Sequence of chain 3.A:
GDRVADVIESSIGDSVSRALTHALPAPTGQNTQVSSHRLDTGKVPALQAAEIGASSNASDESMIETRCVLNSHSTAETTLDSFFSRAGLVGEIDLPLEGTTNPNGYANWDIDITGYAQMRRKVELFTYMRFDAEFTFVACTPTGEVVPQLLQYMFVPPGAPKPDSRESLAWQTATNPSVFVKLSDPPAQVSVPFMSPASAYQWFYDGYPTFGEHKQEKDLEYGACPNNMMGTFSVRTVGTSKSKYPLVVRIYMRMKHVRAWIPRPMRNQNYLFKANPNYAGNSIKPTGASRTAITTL

A small-molecule ligand and the protein it binds are described below.
Small molecule (SMILES): CCO/N=C/c1ccc(OCC[C@@H](C)CCN2CCN(c3ccnc(C(N)=O)c3)C2=O)cc1

Sequence of chain 3.C:
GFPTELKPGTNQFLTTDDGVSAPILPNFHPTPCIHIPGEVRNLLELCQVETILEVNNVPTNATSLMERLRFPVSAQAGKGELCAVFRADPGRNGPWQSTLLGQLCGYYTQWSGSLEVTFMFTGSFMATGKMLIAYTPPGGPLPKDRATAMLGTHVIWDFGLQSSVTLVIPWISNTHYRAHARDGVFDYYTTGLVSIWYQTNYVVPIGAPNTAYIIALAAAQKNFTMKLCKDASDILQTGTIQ

Binding-site contacts:
Ligand atom CAY contacts residue THR114 of chain 3.A at 3.8 Å.
Ligand atom CAP contacts residue ILE111 of chain 3.A at 3.8 Å (hydrophobic).
Ligand atom CAN contacts residue PHE155 of chain 3.A at 3.8 Å (hydrophobic).
Ligand atom CAK contacts residue PHE135 of chain 3.A at 3.6 Å (hydrophobic).
Ligand atom NAU contacts residue PHE155 of chain 3.A at 3.7 Å.
Ligand atom OAE contacts residue ASP112 of chain 3.A at 3.6 Å.
Ligand atom CAG contacts residue ASN228 of chain 3.A at 3.6 Å.
Ligand atom CAH contacts residue GLN202 of chain 3.A at 3.2 Å.
Ligand atom CAL contacts residue PHE155 of chain 3.A at 3.6 Å (hydrophobic).
Ligand atom CAA contacts residue PRO177 of chain 3.A at 3.5 Å (hydrophobic).
Ligand atom OAD contacts residue ALA275 of chain 3.A at 3.2 Å.
Ligand atom CAO contacts residue PHE135 of chain 3.A at 3.8 Å (hydrophobic).
Ligand atom OAE contacts residue ILE113 of chain 3.A at 3.3 Å (h-bond).
Ligand atom CAO contacts residue ILE111 of chain 3.A at 3.8 Å (hydrophobic).
Ligand atom CAA contacts residue SER178 of chain 3.A at 3.5 Å.
Ligand atom CBC contacts residue TRP203 of chain 3.A at 3.6 Å (hydrophobic).
Ligand atom NAC contacts residue ASP112 of chain 3.A at 2.5 Å (salt-bridge).
Ligand atom CAH contacts residue ASN228 of chain 3.A at 3.4 Å.
Ligand atom NBG contacts residue TRP203 of chain 3.A at 3.3 Å.
Ligand atom CAS contacts residue TRP203 of chain 3.A at 3.8 Å (hydrophobic).
Ligand atom CAN contacts residue PRO177 of chain 3.A at 3.4 Å (hydrophobic).
Ligand atom CAS contacts residue TYR201 of chain 3.A at 3.5 Å (hydrophobic).
Ligand atom OAX contacts residue ILE111 of chain 3.A at 3.5 Å.
Ligand atom CBB contacts residue ILE111 of chain 3.A at 3.6 Å (hydrophobic).
Ligand atom CAG contacts residue GLN202 of chain 3.A at 3.3 Å.
Ligand atom CAG contacts residue TRP203 of chain 3.A at 3.7 Å (hydrophobic).
Ligand atom OAX contacts residue MET195 of chain 3.A at 3.6 Å.
Ligand atom OAD contacts residue LYS274 of chain 3.A at 3.0 Å (salt-bridge).
Ligand atom CAT contacts residue ASN228 of chain 3.A at 3.5 Å.
Ligand atom CAJ contacts residue PHE155 of chain 3.A at 3.7 Å (hydrophobic).
Ligand atom CAH contacts residue TRP203 of chain 3.A at 3.5 Å (hydrophobic).
Ligand atom CAL contacts residue ILE111 of chain 3.A at 3.7 Å (hydrophobic).
Ligand atom CAT contacts residue TRP203 of chain 3.A at 3.6 Å (hydrophobic).
Ligand atom CAI contacts residue PHE135 of chain 3.A at 3.7 Å (hydrophobic).
Ligand atom CAY contacts residue ASP112 of chain 3.A at 3.8 Å.
Ligand atom CBC contacts residue ASN228 of chain 3.A at 3.8 Å.
Ligand atom CAZ contacts residue TRP203 of chain 3.A at 3.5 Å (hydrophobic).
Ligand atom NAC contacts residue THR114 of chain 3.A at 3.3 Å (h-bond).
Ligand atom CAA contacts residue TYR153 of chain 3.A at 3.5 Å (hydrophobic).
Ligand atom CAA contacts residue VAL179 of chain 3.A at 3.2 Å (hydrophobic).

Sequence of chain 4.C:
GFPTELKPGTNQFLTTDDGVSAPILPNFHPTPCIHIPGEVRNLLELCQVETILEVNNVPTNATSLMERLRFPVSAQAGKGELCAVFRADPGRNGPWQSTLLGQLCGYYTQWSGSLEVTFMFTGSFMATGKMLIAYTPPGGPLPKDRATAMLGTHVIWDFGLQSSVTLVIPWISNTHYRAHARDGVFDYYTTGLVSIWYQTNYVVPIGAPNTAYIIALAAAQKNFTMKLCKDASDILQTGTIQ